This protein binds this small molecule.
Small molecule (SMILES): Nc1ncnc2c1ncn2[C@@H]1O[C@H]([C@@H]2O[C@@H]3[C@H](O[P](=O)(O)O2)[C@@H](CO[P](=O)(O)O[C@H]2[C@@H](O)[C@H](n4cnc5c(N)ncnc54)O[C@@H]2COP(=O)=O)O[C@H]3n2ccc(=O)[nH]c2=O)[C@@H](O[P](=O)(O)OC[C@H]2O[C@@H](n3ccc(=O)[nH]c3=O)[C@H](O)[C@@H]2O)[C@H]1O

Sequence of chain 6.F:
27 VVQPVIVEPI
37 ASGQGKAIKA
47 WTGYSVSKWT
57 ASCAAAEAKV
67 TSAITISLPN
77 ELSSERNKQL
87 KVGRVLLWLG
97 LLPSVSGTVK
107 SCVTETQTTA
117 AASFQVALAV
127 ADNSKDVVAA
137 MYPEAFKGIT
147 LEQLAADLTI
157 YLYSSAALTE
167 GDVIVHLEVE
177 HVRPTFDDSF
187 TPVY

Binding-site contacts:
Ligand atom N9 contacts residue TRP47 of chain 6.F at 3.3 Å.
Ligand atom C1' contacts residue TRP47 of chain 6.F at 3.7 Å (hydrophobic).
Ligand atom O2' contacts residue GLU140 of chain 6.F at 2.3 Å (salt-bridge).
Ligand atom C2 contacts residue TRP47 of chain 6.F at 3.4 Å (hydrophobic).
Ligand atom C4 contacts residue TRP47 of chain 6.F at 3.3 Å (hydrophobic).
Ligand atom C2' contacts residue LYS143 of chain 6.F at 3.7 Å.
Ligand atom N3 contacts residue TRP47 of chain 6.F at 3.4 Å.
Ligand atom C5' contacts residue ARG90 of chain 6.F at 4.3 Å.
Ligand atom C8 contacts residue TRP47 of chain 6.F at 3.6 Å (hydrophobic).
Ligand atom N9 contacts residue LYS143 of chain 6.F at 3.2 Å (salt-bridge).
Ligand atom C1' contacts residue LYS143 of chain 6.F at 3.2 Å.
Ligand atom O2' contacts residue LYS143 of chain 6.F at 3.8 Å.
Ligand atom N1 contacts residue TRP47 of chain 6.F at 3.7 Å.
Ligand atom C1' contacts residue GLU140 of chain 6.F at 2.7 Å.
Ligand atom C6 contacts residue TRP47 of chain 6.F at 3.7 Å (hydrophobic).
Ligand atom C4' contacts residue GLU140 of chain 6.F at 3.4 Å.
Ligand atom C5 contacts residue TRP47 of chain 6.F at 3.8 Å (hydrophobic).
Ligand atom N7 contacts residue TRP47 of chain 6.F at 3.6 Å.
Ligand atom O4' contacts residue TRP47 of chain 6.F at 3.4 Å.
Ligand atom C8 contacts residue LYS143 of chain 6.F at 2.7 Å.
Ligand atom C2' contacts residue GLU140 of chain 6.F at 3.0 Å.
Ligand atom N7 contacts residue LYS143 of chain 6.F at 3.8 Å.
Ligand atom O4' contacts residue GLU140 of chain 6.F at 3.0 Å (salt-bridge).
Ligand atom O4' contacts residue LYS143 of chain 6.F at 4.2 Å.
Ligand atom O3' contacts residue GLU140 of chain 6.F at 4.4 Å.
Ligand atom O4' contacts residue LYS143 of chain 6.F at 4.4 Å.
Ligand atom N9 contacts residue GLU140 of chain 6.F at 4.1 Å.
Ligand atom N6 contacts residue TRP47 of chain 6.F at 4.2 Å.
Ligand atom C3' contacts residue GLU140 of chain 6.F at 3.8 Å.